The protein below binds the small molecule below.
Small molecule (SMILES): C[C@H](N)C(=O)N[C@@H](CCCNC(=N)N(C)C)C(=O)N[C@H](C(=O)N[C@@H](CCCC[N+](C)(C)C)C(=O)N[C@@H](CCC(N)=O)C(=O)N[C@H](C(=O)N[C@@H](C)C(=O)N[C@@H](CCCN=C(N)N)C(=O)N[C@@H](C)C(=O)O)[C@@H](C)O)[C@@H](C)O

Sequence of chain 1.A:
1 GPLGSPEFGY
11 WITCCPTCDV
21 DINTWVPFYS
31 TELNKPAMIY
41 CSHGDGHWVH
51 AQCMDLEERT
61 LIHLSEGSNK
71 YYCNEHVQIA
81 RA

Binding-site contacts:
Ligand atom CD contacts residue TYR10 of chain 1.A at 3.6 Å (hydrophobic).
Ligand atom N contacts residue LEU64 of chain 1.A at 2.9 Å (h-bond).
Ligand atom N contacts residue ASN69 of chain 1.A at 3.1 Å (h-bond).
Ligand atom NE contacts residue TYR40 of chain 1.A at 3.7 Å.
Ligand atom O contacts residue TYR40 of chain 1.A at 2.9 Å (h-bond).
Ligand atom CM3 contacts residue TRP48 of chain 1.A at 3.6 Å (hydrophobic).
Ligand atom C2 contacts residue TRP48 of chain 1.A at 3.4 Å (hydrophobic).
Ligand atom CD contacts residue TYR40 of chain 1.A at 3.6 Å (hydrophobic).
Ligand atom CB contacts residue ASN69 of chain 1.A at 3.4 Å.
Ligand atom C contacts residue MET38 of chain 1.A at 3.5 Å (hydrophobic).
Ligand atom CA contacts residue ASN69 of chain 1.A at 3.3 Å.
Ligand atom NH2 contacts residue TYR40 of chain 1.A at 3.7 Å.
Ligand atom CM1 contacts residue TYR10 of chain 1.A at 3.6 Å (hydrophobic).
Ligand atom CB contacts residue SER30 of chain 1.A at 2.9 Å.
Ligand atom O contacts residue TRP48 of chain 1.A at 3.7 Å.
Ligand atom O contacts residue MET38 of chain 1.A at 3.0 Å (h-bond).
Ligand atom O contacts residue THR31 of chain 1.A at 3.6 Å.
Ligand atom CB contacts residue TRP48 of chain 1.A at 3.8 Å (hydrophobic).
Ligand atom CB contacts residue TYR71 of chain 1.A at 3.7 Å (hydrophobic).
Ligand atom NE2 contacts residue TYR10 of chain 1.A at 2.9 Å (h-bond).
Ligand atom CB contacts residue TYR40 of chain 1.A at 3.7 Å (hydrophobic).
Ligand atom O contacts residue THR31 of chain 1.A at 3.3 Å.
Ligand atom C contacts residue THR31 of chain 1.A at 3.7 Å.
Ligand atom N contacts residue MET38 of chain 1.A at 2.9 Å (h-bond).
Ligand atom CG contacts residue TYR10 of chain 1.A at 3.7 Å (hydrophobic).
Ligand atom CG2 contacts residue LEU61 of chain 1.A at 3.5 Å (hydrophobic).
Ligand atom CA contacts residue MET38 of chain 1.A at 3.1 Å (hydrophobic).
Ligand atom O contacts residue LEU64 of chain 1.A at 3.4 Å (h-bond).
Ligand atom OG1 contacts residue SER65 of chain 1.A at 3.3 Å.
Ligand atom CB contacts residue TYR10 of chain 1.A at 3.5 Å (hydrophobic).
Ligand atom C contacts residue THR31 of chain 1.A at 3.6 Å.
Ligand atom CB contacts residue MET38 of chain 1.A at 3.3 Å (hydrophobic).
Ligand atom NH2 contacts residue ILE62 of chain 1.A at 3.5 Å.
Ligand atom N contacts residue GLY67 of chain 1.A at 2.9 Å (h-bond).
Ligand atom CA contacts residue THR31 of chain 1.A at 3.6 Å.
Ligand atom O contacts residue ALA37 of chain 1.A at 3.7 Å.
Ligand atom CG contacts residue TRP48 of chain 1.A at 3.6 Å (hydrophobic).
Ligand atom O contacts residue ILE39 of chain 1.A at 3.6 Å.
Ligand atom O contacts residue THR31 of chain 1.A at 2.7 Å (h-bond).
Ligand atom O contacts residue ALA37 of chain 1.A at 3.2 Å.